Binding-site contacts:
Ligand atom C3 contacts residue ALA28 of chain 1.A at 3.4 Å (hydrophobic).
Ligand atom C31 contacts residue GLY48 of chain 1.B at 3.4 Å.
Ligand atom O23 contacts residue ALA28 of chain 1.B at 3.6 Å.
Ligand atom C27 contacts residue ASP29 of chain 1.B at 3.5 Å.
Ligand atom C15 contacts residue GLY27 of chain 1.A at 3.7 Å.
Ligand atom C36 contacts residue PRO81 of chain 1.A at 3.5 Å (hydrophobic).
Ligand atom C29 contacts residue GLY27 of chain 1.B at 3.6 Å.
Ligand atom C35 contacts residue GLY48 of chain 1.B at 3.6 Å.
Ligand atom O10 contacts residue GLY49 of chain 1.A at 2.8 Å.
Ligand atom C33 contacts residue VAL82 of chain 1.A at 3.7 Å (hydrophobic).
Ligand atom C34 contacts residue VAL82 of chain 1.A at 3.6 Å (hydrophobic).
Ligand atom C36 contacts residue ILE50 of chain 1.B at 3.6 Å (hydrophobic).
Ligand atom O18 contacts residue GLY27 of chain 1.B at 3.4 Å.
Ligand atom O10 contacts residue ILE50 of chain 1.B at 3.0 Å.
Ligand atom O26 contacts residue ASP30 of chain 1.B at 3.4 Å (salt-bridge).
Ligand atom C3 contacts residue VAL32 of chain 1.A at 3.4 Å (hydrophobic).
Ligand atom C33 contacts residue GLY27 of chain 1.B at 3.6 Å.
Ligand atom O9 contacts residue ILE84 of chain 1.A at 3.5 Å.
Ligand atom C32 contacts residue ASP25 of chain 1.A at 3.1 Å.
Ligand atom O28 contacts residue ASP29 of chain 1.B at 2.9 Å (salt-bridge).
Ligand atom C16 contacts residue ASP25 of chain 1.A at 3.1 Å.
Ligand atom N1 contacts residue ASP30 of chain 1.A at 2.9 Å (salt-bridge).
Ligand atom O18 contacts residue ASP25 of chain 1.B at 2.8 Å (salt-bridge).
Ligand atom O9 contacts residue ILE50 of chain 1.B at 3.6 Å.
Ligand atom O10 contacts residue GLY48 of chain 1.A at 3.7 Å.
Ligand atom C13 contacts residue GLY27 of chain 1.A at 3.7 Å.
Ligand atom C12 contacts residue GLY27 of chain 1.A at 3.4 Å.
Ligand atom N20 contacts residue GLY27 of chain 1.B at 3.2 Å (h-bond).
Ligand atom C30 contacts residue GLY48 of chain 1.B at 2.8 Å.
Ligand atom C36 contacts residue GLY49 of chain 1.B at 3.3 Å.
Ligand atom O22 contacts residue GLY49 of chain 1.B at 3.6 Å.
Ligand atom O18 contacts residue ASP25 of chain 1.A at 2.5 Å (salt-bridge).
Ligand atom C4 contacts residue ILE84 of chain 1.A at 3.3 Å (hydrophobic).
Ligand atom C17 contacts residue ASP25 of chain 1.A at 3.3 Å.
Ligand atom C17 contacts residue ASP25 of chain 1.B at 3.4 Å.
Ligand atom C4 contacts residue ALA28 of chain 1.A at 3.5 Å (hydrophobic).
Ligand atom C6 contacts residue GLY48 of chain 1.A at 3.4 Å.
Ligand atom O26 contacts residue ASP29 of chain 1.B at 3.1 Å (salt-bridge).
Ligand atom C3 contacts residue ASP30 of chain 1.A at 3.4 Å.
Ligand atom O26 contacts residue ALA28 of chain 1.B at 3.6 Å.

Sequence of chain 1.A:
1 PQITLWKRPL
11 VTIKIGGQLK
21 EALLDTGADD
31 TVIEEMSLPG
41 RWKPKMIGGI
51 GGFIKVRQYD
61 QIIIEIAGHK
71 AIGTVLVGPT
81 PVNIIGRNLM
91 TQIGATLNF

Sequence of chain 1.B:
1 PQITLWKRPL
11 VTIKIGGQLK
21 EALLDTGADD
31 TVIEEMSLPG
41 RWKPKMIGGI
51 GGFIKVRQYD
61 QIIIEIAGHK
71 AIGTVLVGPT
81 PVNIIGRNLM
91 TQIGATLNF

A protein and the small-molecule ligand that binds it are described below.
Small molecule (SMILES): CC(C)CN(C[C@@H](O)[C@H](Cc1ccccc1)NC(=O)O[C@H]1CO[C@H]2OCC[C@H]21)S(=O)(=O)c1ccc(N)cc1